This protein binds this small molecule.
Small molecule (SMILES): OC[C@H]1O[C@@H](O[C@@H]2[C@@H](O)[C@H](O)O[C@H](CO)[C@H]2O)[C@H](O)[C@@H](O)[C@@H]1O

Binding-site contacts:
Ligand atom C3 contacts residue TRP609 of chain 1.A at 3.9 Å (hydrophobic).
Ligand atom O4 contacts residue ARG457 of chain 1.A at 3.5 Å (salt-bridge).
Ligand atom C3 contacts residue ASP460 of chain 1.A at 3.5 Å.
Ligand atom O4 contacts residue GLC1 of chain 1.B at 3.5 Å.
Ligand atom O3 contacts residue PO41 of chain 1.L at 3.4 Å (h-bond).
Ligand atom O3 contacts residue GLC1 of chain 1.B at 3.0 Å.
Ligand atom C1 contacts residue PO41 of chain 1.L at 4.0 Å.
Ligand atom C2 contacts residue HIS452 of chain 1.A at 3.8 Å.
Ligand atom O2 contacts residue TRP609 of chain 1.A at 3.7 Å.
Ligand atom C3 contacts residue HIS452 of chain 1.A at 4.1 Å.
Ligand atom C1 contacts residue TRP609 of chain 1.A at 3.9 Å (hydrophobic).
Ligand atom O2 contacts residue PO41 of chain 1.L at 2.7 Å (h-bond).
Ligand atom O4 contacts residue PHE529 of chain 1.A at 3.7 Å.
Ligand atom C6 contacts residue ASP524 of chain 1.A at 3.4 Å.
Ligand atom O2 contacts residue GLC1 of chain 1.B at 4.1 Å.
Ligand atom O3 contacts residue ASP460 of chain 1.A at 2.5 Å (salt-bridge).
Ligand atom C6 contacts residue ASN459 of chain 1.A at 3.6 Å.
Ligand atom O5 contacts residue ASN459 of chain 1.A at 3.4 Å (h-bond).
Ligand atom O6 contacts residue ASN459 of chain 1.A at 4.0 Å.
Ligand atom O6 contacts residue TRP609 of chain 1.A at 3.8 Å.
Ligand atom O6 contacts residue PHE529 of chain 1.A at 3.8 Å.
Ligand atom O2 contacts residue HIS452 of chain 1.A at 3.0 Å (h-bond).
Ligand atom O4 contacts residue ASP524 of chain 1.A at 3.3 Å (salt-bridge).
Ligand atom O4 contacts residue ASN459 of chain 1.A at 3.6 Å (h-bond).
Ligand atom C6 contacts residue ASN534 of chain 1.A at 3.6 Å.
Ligand atom O6 contacts residue ARG457 of chain 1.A at 3.9 Å.
Ligand atom O6 contacts residue ASN534 of chain 1.A at 2.9 Å (h-bond).
Ligand atom O6 contacts residue ASP524 of chain 1.A at 2.6 Å (salt-bridge).
Ligand atom C4 contacts residue ASP460 of chain 1.A at 3.3 Å.
Ligand atom C6 contacts residue PHE529 of chain 1.A at 3.9 Å (hydrophobic).
Ligand atom C5 contacts residue ASN459 of chain 1.A at 3.9 Å.
Ligand atom C4 contacts residue ASN459 of chain 1.A at 4.0 Å.
Ligand atom O3 contacts residue HIS452 of chain 1.A at 3.2 Å (h-bond).
Ligand atom C3 contacts residue GLC1 of chain 1.B at 3.7 Å.
Ligand atom C6 contacts residue ARG457 of chain 1.A at 3.6 Å.
Ligand atom O4 contacts residue ALA523 of chain 1.A at 3.6 Å.
Ligand atom C2 contacts residue PO41 of chain 1.L at 3.4 Å.
Ligand atom O4 contacts residue ASP460 of chain 1.A at 2.7 Å (salt-bridge).
Ligand atom C5 contacts residue TRP609 of chain 1.A at 3.6 Å (hydrophobic).
Ligand atom C3 contacts residue PO41 of chain 1.L at 4.0 Å.

Sequence of chain 1.A:
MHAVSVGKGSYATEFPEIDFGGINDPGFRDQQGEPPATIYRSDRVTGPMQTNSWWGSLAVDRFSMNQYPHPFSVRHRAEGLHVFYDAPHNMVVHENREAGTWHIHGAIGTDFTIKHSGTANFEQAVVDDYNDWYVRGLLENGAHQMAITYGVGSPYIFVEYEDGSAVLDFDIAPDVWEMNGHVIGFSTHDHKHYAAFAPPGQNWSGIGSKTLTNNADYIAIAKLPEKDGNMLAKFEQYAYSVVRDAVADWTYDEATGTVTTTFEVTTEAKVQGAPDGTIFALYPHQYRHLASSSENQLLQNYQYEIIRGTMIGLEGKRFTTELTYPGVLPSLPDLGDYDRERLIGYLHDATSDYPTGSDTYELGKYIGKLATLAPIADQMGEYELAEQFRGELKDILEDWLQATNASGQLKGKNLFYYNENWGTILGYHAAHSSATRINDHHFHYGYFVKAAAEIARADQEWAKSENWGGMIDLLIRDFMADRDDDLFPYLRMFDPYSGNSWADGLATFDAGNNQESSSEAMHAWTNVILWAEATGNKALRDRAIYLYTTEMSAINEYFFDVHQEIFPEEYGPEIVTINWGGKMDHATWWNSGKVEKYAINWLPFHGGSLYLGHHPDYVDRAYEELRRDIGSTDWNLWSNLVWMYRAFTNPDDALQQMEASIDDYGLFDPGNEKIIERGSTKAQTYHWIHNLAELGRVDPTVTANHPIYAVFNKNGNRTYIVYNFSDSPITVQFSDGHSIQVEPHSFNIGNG